This protein binds this small molecule.
Small molecule (SMILES): Nc1ncnc2c1ncn2[C@@H]1O[C@H](CO[P](=O)(O)O[P](=O)(O)NP(=O)(O)O)[C@@H](O)[C@H]1O

Binding-site contacts:
Ligand atom O1A contacts residue LYS229 of chain 3.A at 3.2 Å (salt-bridge).
Ligand atom C5 contacts residue TYR414 of chain 3.A at 3.4 Å (hydrophobic).
Ligand atom N3 contacts residue TYR414 of chain 3.A at 3.5 Å.
Ligand atom O1G contacts residue THR230 of chain 3.A at 3.0 Å (h-bond).
Ligand atom N3B contacts residue LYS229 of chain 3.A at 3.4 Å (salt-bridge).
Ligand atom O1G contacts residue MG1 of chain 3.D at 3.1 Å.
Ligand atom O2B contacts residue GLY226 of chain 3.A at 2.6 Å (h-bond).
Ligand atom O2B contacts residue PHE225 of chain 3.A at 3.5 Å.
Ligand atom O1A contacts residue THR230 of chain 3.A at 2.9 Å (h-bond).
Ligand atom O3A contacts residue GLY228 of chain 3.A at 3.1 Å (h-bond).
Ligand atom O1B contacts residue SER227 of chain 3.A at 3.0 Å (h-bond).
Ligand atom O2G contacts residue THR230 of chain 3.A at 2.2 Å (h-bond).
Ligand atom N7 contacts residue VAL231 of chain 3.A at 3.4 Å.
Ligand atom C2 contacts residue ASP492 of chain 3.A at 3.5 Å.
Ligand atom PB contacts residue GLY228 of chain 3.A at 3.5 Å.
Ligand atom PG contacts residue THR230 of chain 3.A at 3.0 Å.
Ligand atom O2A contacts residue ARG326 of chain 3.B at 2.6 Å (salt-bridge).
Ligand atom O1G contacts residue GLU256 of chain 3.A at 3.0 Å (salt-bridge).
Ligand atom N1 contacts residue ALA493 of chain 3.A at 3.0 Å (h-bond).
Ligand atom O1A contacts residue VAL231 of chain 3.A at 3.0 Å (h-bond).
Ligand atom PG contacts residue MG1 of chain 3.D at 3.3 Å.
Ligand atom O1B contacts residue LYS229 of chain 3.A at 2.9 Å (salt-bridge).
Ligand atom O3G contacts residue MG1 of chain 3.D at 3.5 Å.
Ligand atom N6 contacts residue GLN491 of chain 3.A at 2.8 Å (h-bond).
Ligand atom O3G contacts residue ARG253 of chain 3.A at 3.5 Å (salt-bridge).
Ligand atom N3B contacts residue THR230 of chain 3.A at 3.0 Å (h-bond).
Ligand atom O4' contacts residue TYR414 of chain 3.A at 3.5 Å.
Ligand atom O1G contacts residue ARG253 of chain 3.A at 3.2 Å (salt-bridge).
Ligand atom PB contacts residue GLY226 of chain 3.A at 3.5 Å.
Ligand atom C6 contacts residue TYR414 of chain 3.A at 3.4 Å (hydrophobic).
Ligand atom N6 contacts residue ALA493 of chain 3.A at 3.3 Å.
Ligand atom O1G contacts residue ARG326 of chain 3.B at 3.5 Å (salt-bridge).
Ligand atom C4 contacts residue TYR414 of chain 3.A at 3.5 Å (hydrophobic).
Ligand atom O1B contacts residue GLY228 of chain 3.A at 2.7 Å (h-bond).
Ligand atom O2G contacts residue MG1 of chain 3.D at 2.9 Å.
Ligand atom PA contacts residue ARG326 of chain 3.B at 3.4 Å.
Ligand atom O2B contacts residue ARG326 of chain 3.B at 3.1 Å (salt-bridge).
Ligand atom O2G contacts residue ASP320 of chain 3.A at 3.3 Å (salt-bridge).
Ligand atom O1A contacts residue GLY228 of chain 3.A at 3.1 Å.
Ligand atom O3A contacts residue ARG326 of chain 3.B at 3.2 Å (salt-bridge).

Sequence of chain 3.A:
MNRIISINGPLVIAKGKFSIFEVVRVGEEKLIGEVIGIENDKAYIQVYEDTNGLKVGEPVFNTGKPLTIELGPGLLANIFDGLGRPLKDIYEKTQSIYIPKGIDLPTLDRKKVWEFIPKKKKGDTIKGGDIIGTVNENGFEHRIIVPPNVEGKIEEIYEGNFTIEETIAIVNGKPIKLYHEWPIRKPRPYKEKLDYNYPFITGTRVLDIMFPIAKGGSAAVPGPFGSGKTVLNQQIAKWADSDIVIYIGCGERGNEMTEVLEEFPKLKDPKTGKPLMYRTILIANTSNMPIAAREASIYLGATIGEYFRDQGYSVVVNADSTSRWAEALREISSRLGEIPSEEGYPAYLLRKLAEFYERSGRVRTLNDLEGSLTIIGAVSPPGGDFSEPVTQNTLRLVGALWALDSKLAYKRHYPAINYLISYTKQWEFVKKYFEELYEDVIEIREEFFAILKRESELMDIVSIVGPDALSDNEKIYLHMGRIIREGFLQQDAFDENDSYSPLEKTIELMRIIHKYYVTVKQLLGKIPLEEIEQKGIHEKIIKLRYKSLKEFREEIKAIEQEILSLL

Sequence of chain 3.B:
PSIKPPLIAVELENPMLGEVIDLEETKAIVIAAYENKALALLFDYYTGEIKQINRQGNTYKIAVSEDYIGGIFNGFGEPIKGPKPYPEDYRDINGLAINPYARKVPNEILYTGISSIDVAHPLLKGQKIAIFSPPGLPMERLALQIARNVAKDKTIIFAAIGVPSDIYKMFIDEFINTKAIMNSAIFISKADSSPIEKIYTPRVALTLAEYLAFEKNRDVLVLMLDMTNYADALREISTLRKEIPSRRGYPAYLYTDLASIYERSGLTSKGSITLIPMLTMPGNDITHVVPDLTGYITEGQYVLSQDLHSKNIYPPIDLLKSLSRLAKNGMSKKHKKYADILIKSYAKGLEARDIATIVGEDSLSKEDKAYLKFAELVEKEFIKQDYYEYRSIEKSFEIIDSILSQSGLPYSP